Sequence of chain 1.B:
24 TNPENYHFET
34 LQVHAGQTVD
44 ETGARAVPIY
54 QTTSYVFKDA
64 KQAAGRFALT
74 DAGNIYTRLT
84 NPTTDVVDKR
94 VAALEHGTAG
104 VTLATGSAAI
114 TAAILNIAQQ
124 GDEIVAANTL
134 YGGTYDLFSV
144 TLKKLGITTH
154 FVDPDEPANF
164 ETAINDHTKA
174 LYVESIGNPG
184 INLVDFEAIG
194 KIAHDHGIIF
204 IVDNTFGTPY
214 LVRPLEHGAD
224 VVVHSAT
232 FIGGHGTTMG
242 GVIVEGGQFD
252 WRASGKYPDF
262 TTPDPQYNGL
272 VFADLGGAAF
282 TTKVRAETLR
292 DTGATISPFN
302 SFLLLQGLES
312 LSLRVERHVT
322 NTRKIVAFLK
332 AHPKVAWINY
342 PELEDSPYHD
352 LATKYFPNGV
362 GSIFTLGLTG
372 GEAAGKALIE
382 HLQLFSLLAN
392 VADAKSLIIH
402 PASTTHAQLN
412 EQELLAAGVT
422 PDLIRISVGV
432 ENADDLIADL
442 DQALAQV

Sequence of chain 2.B:
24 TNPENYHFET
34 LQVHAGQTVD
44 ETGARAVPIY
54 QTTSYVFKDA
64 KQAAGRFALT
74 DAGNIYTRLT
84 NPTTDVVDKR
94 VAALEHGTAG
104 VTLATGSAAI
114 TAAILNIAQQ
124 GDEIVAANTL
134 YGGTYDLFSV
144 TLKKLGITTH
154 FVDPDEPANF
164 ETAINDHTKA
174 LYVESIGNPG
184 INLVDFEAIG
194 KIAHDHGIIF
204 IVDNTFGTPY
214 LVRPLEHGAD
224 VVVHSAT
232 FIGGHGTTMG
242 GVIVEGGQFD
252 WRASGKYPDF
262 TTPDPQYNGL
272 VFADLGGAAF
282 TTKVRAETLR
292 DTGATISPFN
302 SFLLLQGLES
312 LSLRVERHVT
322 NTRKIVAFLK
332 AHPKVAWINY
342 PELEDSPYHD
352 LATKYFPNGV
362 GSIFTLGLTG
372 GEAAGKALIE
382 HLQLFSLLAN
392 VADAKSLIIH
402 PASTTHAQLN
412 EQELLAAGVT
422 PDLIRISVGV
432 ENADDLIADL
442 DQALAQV

Binding-site contacts:
Ligand atom CA contacts residue PHE232 of chain 1.B at 2.5 Å (hydrophobic).
Ligand atom CB contacts residue PHE232 of chain 1.B at 2.8 Å (hydrophobic).
Ligand atom C contacts residue ALA393 of chain 1.B at 3.4 Å (hydrophobic).
Ligand atom OP3 contacts residue SER110 of chain 1.B at 2.4 Å (h-bond).
Ligand atom C4' contacts residue SER228 of chain 1.B at 3.4 Å.
Ligand atom C contacts residue PHE232 of chain 1.B at 1.3 Å (hydrophobic).
Ligand atom CE contacts residue TYR79 of chain 2.B at 3.3 Å (hydrophobic).
Ligand atom O contacts residue THR230 of chain 1.B at 3.0 Å (h-bond).
Ligand atom OP3 contacts residue GLY109 of chain 1.B at 3.3 Å (h-bond).
Ligand atom N contacts residue SER228 of chain 1.B at 2.8 Å (h-bond).
Ligand atom OP4 contacts residue GLY109 of chain 1.B at 3.4 Å.
Ligand atom P contacts residue GLY109 of chain 1.B at 3.4 Å.
Ligand atom N1 contacts residue THR137 of chain 1.B at 3.4 Å (h-bond).
Ligand atom N contacts residue THR230 of chain 1.B at 1.3 Å.
Ligand atom CD contacts residue VAL392 of chain 1.B at 3.4 Å (hydrophobic).
Ligand atom N1 contacts residue ASP206 of chain 1.B at 3.3 Å (salt-bridge).
Ligand atom P contacts residue ARG81 of chain 2.B at 3.0 Å.
Ligand atom N1 contacts residue TYR134 of chain 1.B at 3.5 Å.
Ligand atom O contacts residue GLY235 of chain 1.B at 3.1 Å (h-bond).
Ligand atom OP1 contacts residue ARG81 of chain 2.B at 2.4 Å (salt-bridge).
Ligand atom C5 contacts residue TYR134 of chain 1.B at 3.5 Å (hydrophobic).
Ligand atom CA contacts residue THR230 of chain 1.B at 2.5 Å.
Ligand atom O contacts residue PHE232 of chain 1.B at 2.3 Å (h-bond).
Ligand atom O3 contacts residue THR208 of chain 1.B at 3.4 Å.
Ligand atom C6 contacts residue TYR134 of chain 1.B at 3.3 Å (hydrophobic).
Ligand atom N contacts residue ALA229 of chain 1.B at 3.0 Å.
Ligand atom OP3 contacts residue ARG81 of chain 2.B at 2.6 Å (salt-bridge).
Ligand atom P contacts residue SER228 of chain 1.B at 3.2 Å.
Ligand atom CD contacts residue ASN391 of chain 1.B at 3.2 Å.
Ligand atom OP2 contacts residue THR230 of chain 1.B at 2.6 Å (h-bond).
Ligand atom OP4 contacts residue SER228 of chain 1.B at 2.5 Å (h-bond).
Ligand atom OP3 contacts residue THR108 of chain 1.B at 3.2 Å.
Ligand atom C contacts residue THR230 of chain 1.B at 3.2 Å.
Ligand atom NZ contacts residue SO41 of chain 1.G at 3.5 Å (h-bond).
Ligand atom N contacts residue PHE232 of chain 1.B at 3.3 Å (h-bond).
Ligand atom CE contacts residue SO41 of chain 1.G at 3.4 Å.
Ligand atom OP1 contacts residue TYR79 of chain 2.B at 2.8 Å (h-bond).
Ligand atom OP2 contacts residue SER228 of chain 1.B at 2.8 Å (h-bond).
Ligand atom OP4 contacts residue SER110 of chain 1.B at 3.5 Å (h-bond).
Ligand atom OP2 contacts residue GLY109 of chain 1.B at 2.8 Å (h-bond).

The protein below binds the small molecule below.
Small molecule (SMILES): Cc1ncc(COP(=O)(O)O)c(/C=N/CCCCC(N)C(=O)O)c1O